Binding-site contacts:
Ligand atom CD contacts residue VAL269 of chain 1.A at 3.8 Å (hydrophobic).
Ligand atom N contacts residue HEM1 of chain 1.E at 2.9 Å (h-bond).
Ligand atom NH2 contacts residue PRO267 of chain 1.A at 4.0 Å.
Ligand atom CB contacts residue GLN180 of chain 1.A at 3.7 Å.
Ligand atom O contacts residue TYR290 of chain 1.A at 2.8 Å (h-bond).
Ligand atom NH1 contacts residue HEM1 of chain 1.E at 3.5 Å (h-bond).
Ligand atom NH2 contacts residue TYR290 of chain 1.A at 4.0 Å.
Ligand atom C contacts residue GLN180 of chain 1.A at 3.6 Å.
Ligand atom NH2 contacts residue GLU294 of chain 1.A at 2.8 Å (salt-bridge).
Ligand atom NE contacts residue PRO267 of chain 1.A at 3.9 Å.
Ligand atom CB contacts residue GLU294 of chain 1.A at 3.3 Å.
Ligand atom CB contacts residue TYR290 of chain 1.A at 4.1 Å (hydrophobic).
Ligand atom N contacts residue GLU294 of chain 1.A at 2.9 Å (salt-bridge).
Ligand atom NH1 contacts residue TRP289 of chain 1.A at 4.2 Å.
Ligand atom CA contacts residue GLN180 of chain 1.A at 3.5 Å.
Ligand atom CD contacts residue GLU294 of chain 1.A at 3.7 Å.
Ligand atom CZ contacts residue GLU294 of chain 1.A at 3.5 Å.
Ligand atom C contacts residue GLU294 of chain 1.A at 4.1 Å.
Ligand atom NH1 contacts residue PRO267 of chain 1.A at 4.0 Å.
Ligand atom NH2 contacts residue HEM1 of chain 1.E at 3.4 Å.
Ligand atom O contacts residue TYR264 of chain 1.A at 3.4 Å (h-bond).
Ligand atom C contacts residue TYR290 of chain 1.A at 3.5 Å (hydrophobic).
Ligand atom NH2 contacts residue TRP289 of chain 1.A at 3.0 Å (h-bond).
Ligand atom OXT contacts residue TYR290 of chain 1.A at 3.3 Å.
Ligand atom OXT contacts residue GLU294 of chain 1.A at 3.6 Å.
Ligand atom CZ contacts residue HEM1 of chain 1.E at 3.9 Å.
Ligand atom CZ contacts residue PRO267 of chain 1.A at 3.9 Å (hydrophobic).
Ligand atom CA contacts residue GLU294 of chain 1.A at 3.6 Å.
Ligand atom NE contacts residue GLU294 of chain 1.A at 2.8 Å (salt-bridge).
Ligand atom OXT contacts residue ASP299 of chain 1.A at 2.7 Å (salt-bridge).
Ligand atom C contacts residue ASP299 of chain 1.A at 3.5 Å.
Ligand atom CA contacts residue HEM1 of chain 1.E at 3.9 Å.
Ligand atom CB contacts residue PRO267 of chain 1.A at 4.2 Å (hydrophobic).
Ligand atom CD contacts residue PRO267 of chain 1.A at 4.2 Å (hydrophobic).
Ligand atom CG contacts residue HEM1 of chain 1.E at 3.9 Å.
Ligand atom CG contacts residue VAL269 of chain 1.A at 3.8 Å (hydrophobic).
Ligand atom O contacts residue ASP299 of chain 1.A at 3.6 Å.
Ligand atom O contacts residue GLN180 of chain 1.A at 2.8 Å (h-bond).
Ligand atom CZ contacts residue TRP289 of chain 1.A at 4.0 Å (hydrophobic).
Ligand atom CG contacts residue GLU294 of chain 1.A at 3.6 Å.

This small molecule binds to this protein.
Small molecule (SMILES): NC(=[NH2+])NCCC[C@H](N)C(=O)O

Sequence of chain 1.A:
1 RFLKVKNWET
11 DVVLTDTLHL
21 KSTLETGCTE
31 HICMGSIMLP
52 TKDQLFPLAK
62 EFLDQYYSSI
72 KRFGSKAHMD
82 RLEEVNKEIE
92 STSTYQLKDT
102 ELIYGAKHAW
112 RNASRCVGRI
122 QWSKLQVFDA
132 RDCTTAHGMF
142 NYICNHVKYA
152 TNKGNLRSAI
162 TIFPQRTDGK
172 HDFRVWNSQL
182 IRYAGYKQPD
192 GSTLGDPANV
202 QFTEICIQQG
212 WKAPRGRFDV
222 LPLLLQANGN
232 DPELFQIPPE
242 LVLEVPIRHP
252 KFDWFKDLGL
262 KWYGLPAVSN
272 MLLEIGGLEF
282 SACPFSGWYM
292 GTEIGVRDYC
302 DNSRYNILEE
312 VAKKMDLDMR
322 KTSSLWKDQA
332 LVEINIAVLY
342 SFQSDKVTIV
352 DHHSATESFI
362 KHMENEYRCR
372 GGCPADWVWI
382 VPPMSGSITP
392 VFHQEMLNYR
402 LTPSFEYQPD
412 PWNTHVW